Sequence of chain 1.R:
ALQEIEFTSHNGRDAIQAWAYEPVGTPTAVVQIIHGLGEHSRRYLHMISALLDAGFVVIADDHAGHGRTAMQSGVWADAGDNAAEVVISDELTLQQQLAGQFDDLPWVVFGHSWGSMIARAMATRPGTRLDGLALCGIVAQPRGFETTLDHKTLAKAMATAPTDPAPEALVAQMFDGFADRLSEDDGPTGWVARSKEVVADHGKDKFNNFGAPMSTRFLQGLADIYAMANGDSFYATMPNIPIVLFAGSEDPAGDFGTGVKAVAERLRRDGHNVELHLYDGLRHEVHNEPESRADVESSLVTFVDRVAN

Binding-site contacts:
Ligand atom C9 contacts residue PHE211 of chain 1.R at 4.1 Å (hydrophobic).
Ligand atom C5 contacts residue LEU38 of chain 1.R at 3.4 Å (hydrophobic).
Ligand atom C11 contacts residue PHE211 of chain 1.R at 4.0 Å (hydrophobic).
Ligand atom O3 contacts residue HIS285 of chain 1.R at 4.4 Å.
Ligand atom O4 contacts residue TRP115 of chain 1.R at 2.9 Å (h-bond).
Ligand atom C8 contacts residue PHE211 of chain 1.R at 4.5 Å (hydrophobic).
Ligand atom C7 contacts residue TRP192 of chain 1.R at 3.4 Å (hydrophobic).
Ligand atom C6 contacts residue SER114 of chain 1.R at 3.8 Å.
Ligand atom C4 contacts residue TRP115 of chain 1.R at 3.6 Å (hydrophobic).
Ligand atom C9 contacts residue LEU38 of chain 1.R at 3.6 Å (hydrophobic).
Ligand atom C6 contacts residue HIS285 of chain 1.R at 3.9 Å.
Ligand atom O3 contacts residue SER114 of chain 1.R at 2.4 Å (h-bond).
Ligand atom C4 contacts residue SER114 of chain 1.R at 1.8 Å.
Ligand atom C10 contacts residue LEU38 of chain 1.R at 4.1 Å (hydrophobic).
Ligand atom O3 contacts residue TRP115 of chain 1.R at 4.2 Å.
Ligand atom C8 contacts residue LEU38 of chain 1.R at 3.5 Å (hydrophobic).
Ligand atom C5 contacts residue SER114 of chain 1.R at 3.2 Å.
Ligand atom C11 contacts residue MET215 of chain 1.R at 4.4 Å (hydrophobic).
Ligand atom C11 contacts residue LEU38 of chain 1.R at 4.2 Å (hydrophobic).
Ligand atom C7 contacts residue PHE179 of chain 1.R at 4.3 Å (hydrophobic).
Ligand atom C6 contacts residue TRP192 of chain 1.R at 3.3 Å (hydrophobic).
Ligand atom C6 contacts residue LEU38 of chain 1.R at 4.5 Å (hydrophobic).
Ligand atom O3 contacts residue LEU38 of chain 1.R at 4.0 Å.
Ligand atom C4 contacts residue LEU38 of chain 1.R at 3.7 Å (hydrophobic).
Ligand atom C7 contacts residue LEU38 of chain 1.R at 4.2 Å (hydrophobic).
Ligand atom C4 contacts residue HIS285 of chain 1.R at 3.8 Å.
Ligand atom C10 contacts residue PHE211 of chain 1.R at 3.2 Å (hydrophobic).
Ligand atom C8 contacts residue TRP192 of chain 1.R at 4.0 Å (hydrophobic).
Ligand atom O4 contacts residue LEU38 of chain 1.R at 2.7 Å (h-bond).
Ligand atom O4 contacts residue SER114 of chain 1.R at 2.6 Å (h-bond).
Ligand atom C7 contacts residue PHE176 of chain 1.R at 3.9 Å (hydrophobic).
Ligand atom C5 contacts residue HIS285 of chain 1.R at 4.0 Å.
Ligand atom O3 contacts residue PHE176 of chain 1.R at 4.4 Å.
Ligand atom O4 contacts residue GLY37 of chain 1.R at 3.7 Å.

The small molecule below binds the protein below.
Small molecule (SMILES): CCCCCCCC(O)O